The small molecule below binds the protein below.
Small molecule (SMILES): NCCC(=O)O

Sequence of chain 1.C:
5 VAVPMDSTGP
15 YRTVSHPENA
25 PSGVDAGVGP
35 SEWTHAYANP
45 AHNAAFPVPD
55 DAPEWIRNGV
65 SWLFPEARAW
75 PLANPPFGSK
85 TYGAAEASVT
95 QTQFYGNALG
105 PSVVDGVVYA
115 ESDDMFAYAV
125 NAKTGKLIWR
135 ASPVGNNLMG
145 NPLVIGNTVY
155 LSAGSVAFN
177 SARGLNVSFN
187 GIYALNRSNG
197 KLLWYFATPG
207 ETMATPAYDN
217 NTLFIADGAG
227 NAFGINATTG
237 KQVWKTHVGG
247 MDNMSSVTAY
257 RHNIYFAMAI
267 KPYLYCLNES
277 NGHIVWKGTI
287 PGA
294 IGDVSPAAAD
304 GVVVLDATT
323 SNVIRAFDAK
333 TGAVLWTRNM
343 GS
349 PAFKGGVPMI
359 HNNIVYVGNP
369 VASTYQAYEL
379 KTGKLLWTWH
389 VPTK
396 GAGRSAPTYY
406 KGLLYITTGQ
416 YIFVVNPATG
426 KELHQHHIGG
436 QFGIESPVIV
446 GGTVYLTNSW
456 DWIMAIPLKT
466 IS

Binding-site contacts:
Ligand atom C contacts residue HIS279 of chain 1.C at 3.2 Å.
Ligand atom C contacts residue ILE280 of chain 1.C at 3.5 Å (hydrophobic).
Ligand atom CB contacts residue ILE280 of chain 1.C at 4.4 Å (hydrophobic).
Ligand atom O contacts residue HIS279 of chain 1.C at 3.1 Å (h-bond).
Ligand atom CB contacts residue THR242 of chain 1.C at 3.8 Å.
Ligand atom O contacts residue ILE280 of chain 1.C at 2.5 Å (h-bond).
Ligand atom CB contacts residue HIS279 of chain 1.C at 4.0 Å.
Ligand atom OXT contacts residue ILE280 of chain 1.C at 4.2 Å.
Ligand atom CB contacts residue GLY278 of chain 1.C at 3.5 Å.
Ligand atom OXT contacts residue HIS279 of chain 1.C at 2.7 Å (h-bond).
Ligand atom N contacts residue THR242 of chain 1.C at 3.4 Å (h-bond).
Ligand atom N contacts residue GLY278 of chain 1.C at 4.1 Å.
Ligand atom CA contacts residue ILE280 of chain 1.C at 4.4 Å (hydrophobic).